Binding-site contacts:
Ligand atom C26 contacts residue ALA128 of chain 1.A at 4.1 Å (hydrophobic).
Ligand atom C18 contacts residue LEU121 of chain 1.A at 4.2 Å (hydrophobic).
Ligand atom C2 contacts residue VAL117 of chain 1.A at 4.1 Å (hydrophobic).
Ligand atom C23 contacts residue LEU121 of chain 1.A at 3.9 Å (hydrophobic).
Ligand atom C6 contacts residue TYR120 of chain 1.A at 3.8 Å (hydrophobic).
Ligand atom C20 contacts residue LEU121 of chain 1.A at 4.3 Å (hydrophobic).
Ligand atom C4 contacts residue TYR120 of chain 1.A at 3.7 Å (hydrophobic).
Ligand atom C19 contacts residue VAL117 of chain 1.A at 3.8 Å (hydrophobic).
Ligand atom C25 contacts residue VAL125 of chain 1.A at 3.8 Å (hydrophobic).
Ligand atom C7 contacts residue TYR120 of chain 1.A at 4.4 Å (hydrophobic).
Ligand atom C10 contacts residue TYR120 of chain 1.A at 4.3 Å (hydrophobic).
Ligand atom C5 contacts residue TYR120 of chain 1.A at 3.7 Å (hydrophobic).
Ligand atom C16 contacts residue CYS124 of chain 1.A at 4.2 Å (hydrophobic).
Ligand atom C15 contacts residue CYS124 of chain 1.A at 4.1 Å (hydrophobic).
Ligand atom C19 contacts residue TYR120 of chain 1.A at 3.6 Å (hydrophobic).
Ligand atom C26 contacts residue VAL125 of chain 1.A at 4.3 Å (hydrophobic).
Ligand atom C18 contacts residue TYR120 of chain 1.A at 4.5 Å (hydrophobic).

A small-molecule ligand and the protein it binds are described below.
Small molecule (SMILES): CC(C)CCC[C@@H](C)[C@H]1CC[C@H]2[C@@H]3CC=C4C[C@@H](O)CC[C@]4(C)[C@H]3CC[C@]12C

Sequence of chain 1.A:
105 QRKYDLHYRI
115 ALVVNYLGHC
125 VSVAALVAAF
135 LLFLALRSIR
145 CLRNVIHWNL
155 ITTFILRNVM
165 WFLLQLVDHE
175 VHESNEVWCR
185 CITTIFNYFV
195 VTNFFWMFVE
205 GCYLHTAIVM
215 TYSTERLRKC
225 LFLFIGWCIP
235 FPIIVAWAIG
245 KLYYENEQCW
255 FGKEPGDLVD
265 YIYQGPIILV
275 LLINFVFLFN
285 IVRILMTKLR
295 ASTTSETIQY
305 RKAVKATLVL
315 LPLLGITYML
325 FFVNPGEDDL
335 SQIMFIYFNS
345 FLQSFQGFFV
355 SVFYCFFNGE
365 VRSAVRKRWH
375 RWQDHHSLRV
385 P